This small molecule binds to this protein.
Small molecule (SMILES): CC[C@H]1NC(=O)[C@@H](NC(=O)c2ncccc2O)[C@H](C)OC(=O)[C@H](c2ccccc2)NC(=O)[C@@H]2CC(=O)[C@@H](CS[C@@H]3CN4CCC3CC4)CN2C(=O)[C@H](Cc2ccc(N(C)C)cc2)N(C)C(=O)[C@H]2CCCN2C1=O

Binding-site contacts:
Ligand atom CG contacts residue DOL1 of chain 1.BI at 4.0 Å.
Ligand atom N1 contacts residue ARG161 of chain 1.HB at 4.0 Å.
Ligand atom C6 contacts residue ARG161 of chain 1.HB at 3.7 Å.
Ligand atom C7 contacts residue ARG161 of chain 1.HB at 3.7 Å.
Ligand atom CB contacts residue DOL1 of chain 1.BI at 3.7 Å.
Ligand atom C8 contacts residue ARG161 of chain 1.HB at 4.2 Å.

Sequence of chain 1.HB:
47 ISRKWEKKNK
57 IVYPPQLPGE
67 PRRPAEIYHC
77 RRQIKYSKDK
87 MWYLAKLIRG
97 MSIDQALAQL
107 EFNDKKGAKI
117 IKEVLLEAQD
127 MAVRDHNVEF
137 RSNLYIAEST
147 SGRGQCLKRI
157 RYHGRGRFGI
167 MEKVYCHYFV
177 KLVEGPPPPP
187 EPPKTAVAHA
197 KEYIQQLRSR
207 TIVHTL